Sequence of chain 1.A:
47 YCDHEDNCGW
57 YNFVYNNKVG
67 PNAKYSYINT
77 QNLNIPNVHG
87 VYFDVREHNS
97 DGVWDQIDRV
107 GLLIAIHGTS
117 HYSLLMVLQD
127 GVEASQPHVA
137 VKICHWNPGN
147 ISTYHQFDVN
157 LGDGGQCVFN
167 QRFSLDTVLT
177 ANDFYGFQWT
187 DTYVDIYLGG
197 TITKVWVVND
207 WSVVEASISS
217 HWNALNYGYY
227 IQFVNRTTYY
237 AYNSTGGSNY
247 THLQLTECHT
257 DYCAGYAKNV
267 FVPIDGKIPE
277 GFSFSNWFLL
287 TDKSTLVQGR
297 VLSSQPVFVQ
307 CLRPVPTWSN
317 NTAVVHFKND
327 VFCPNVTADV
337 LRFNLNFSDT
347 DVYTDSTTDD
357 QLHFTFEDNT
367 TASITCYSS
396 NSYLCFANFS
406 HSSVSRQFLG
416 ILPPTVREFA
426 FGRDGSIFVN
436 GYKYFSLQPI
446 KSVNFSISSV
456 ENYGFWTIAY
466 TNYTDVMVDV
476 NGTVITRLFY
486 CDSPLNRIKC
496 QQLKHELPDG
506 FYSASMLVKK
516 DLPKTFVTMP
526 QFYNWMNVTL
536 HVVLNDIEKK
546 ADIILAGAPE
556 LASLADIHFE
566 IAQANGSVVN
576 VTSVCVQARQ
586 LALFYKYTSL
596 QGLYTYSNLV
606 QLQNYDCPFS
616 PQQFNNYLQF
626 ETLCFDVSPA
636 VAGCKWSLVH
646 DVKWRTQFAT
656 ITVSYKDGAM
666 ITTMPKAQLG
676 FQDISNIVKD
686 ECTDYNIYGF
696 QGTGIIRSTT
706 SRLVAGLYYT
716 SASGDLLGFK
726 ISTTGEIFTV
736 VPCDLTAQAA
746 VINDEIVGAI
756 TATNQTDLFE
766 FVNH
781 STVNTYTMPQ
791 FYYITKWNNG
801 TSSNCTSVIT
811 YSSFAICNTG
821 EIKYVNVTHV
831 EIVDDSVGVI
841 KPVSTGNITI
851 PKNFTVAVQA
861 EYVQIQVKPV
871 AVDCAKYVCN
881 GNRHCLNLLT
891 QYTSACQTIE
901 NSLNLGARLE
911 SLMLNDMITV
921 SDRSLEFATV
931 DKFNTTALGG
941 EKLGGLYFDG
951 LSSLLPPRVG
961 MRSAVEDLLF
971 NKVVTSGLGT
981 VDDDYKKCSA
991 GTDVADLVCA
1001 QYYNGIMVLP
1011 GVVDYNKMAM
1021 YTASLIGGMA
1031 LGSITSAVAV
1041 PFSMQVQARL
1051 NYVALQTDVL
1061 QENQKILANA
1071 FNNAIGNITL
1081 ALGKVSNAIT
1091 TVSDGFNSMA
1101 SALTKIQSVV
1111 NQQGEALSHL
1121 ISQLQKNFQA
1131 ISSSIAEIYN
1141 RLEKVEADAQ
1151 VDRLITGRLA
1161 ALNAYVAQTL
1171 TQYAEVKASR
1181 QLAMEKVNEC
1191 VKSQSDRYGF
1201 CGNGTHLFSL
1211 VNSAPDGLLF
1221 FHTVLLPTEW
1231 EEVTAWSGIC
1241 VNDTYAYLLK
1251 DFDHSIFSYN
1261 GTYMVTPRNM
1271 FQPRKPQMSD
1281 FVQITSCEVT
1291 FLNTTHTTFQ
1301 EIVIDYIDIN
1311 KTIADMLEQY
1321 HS

This small molecule binds to this protein.
Small molecule (SMILES): CC(=O)N[C@H]1[C@H](O[C@H]2[C@H](O)[C@@H](NC(C)=O)CO[C@@H]2CO)O[C@H](CO)[C@@H](O)[C@@H]1O

Binding-site contacts:
Ligand atom C6 contacts residue GLN294 of chain 1.A at 4.2 Å.
Ligand atom C5 contacts residue ASN476 of chain 1.A at 3.7 Å.
Ligand atom C2 contacts residue ASN476 of chain 1.A at 2.5 Å.
Ligand atom C1 contacts residue ASN476 of chain 1.A at 1.4 Å.
Ligand atom N2 contacts residue ASN476 of chain 1.A at 2.9 Å (h-bond).
Ligand atom O5 contacts residue ASN476 of chain 1.A at 2.4 Å (h-bond).
Ligand atom C8 contacts residue ASN476 of chain 1.A at 4.2 Å.
Ligand atom C4 contacts residue ASN476 of chain 1.A at 4.3 Å.
Ligand atom O5 contacts residue GLN294 of chain 1.A at 3.9 Å.
Ligand atom C7 contacts residue ASN476 of chain 1.A at 3.7 Å.
Ligand atom O6 contacts residue GLN294 of chain 1.A at 3.4 Å (h-bond).
Ligand atom C3 contacts residue ASN476 of chain 1.A at 3.8 Å.